Binding-site contacts:
Ligand atom CG contacts residue PHE1 of chain 1.S at 4.1 Å (hydrophobic).
Ligand atom C contacts residue ARG123 of chain 1.D at 3.9 Å.
Ligand atom C contacts residue TYR108 of chain 1.D at 3.7 Å (hydrophobic).
Ligand atom O contacts residue PHE1 of chain 1.S at 2.2 Å (h-bond).
Ligand atom CB contacts residue SO41 of chain 1.Q at 4.3 Å.
Ligand atom N contacts residue SO41 of chain 1.Q at 4.4 Å.
Ligand atom N contacts residue TYR108 of chain 1.D at 3.4 Å (h-bond).
Ligand atom CA contacts residue PHE1 of chain 1.S at 2.4 Å (hydrophobic).
Ligand atom CA contacts residue SO41 of chain 1.Q at 3.5 Å.
Ligand atom OD2 contacts residue ARG123 of chain 1.D at 4.3 Å.
Ligand atom O contacts residue TYR108 of chain 1.D at 3.3 Å (h-bond).
Ligand atom OD1 contacts residue GLU117 of chain 1.D at 4.5 Å.
Ligand atom O contacts residue ARG123 of chain 1.D at 2.7 Å (salt-bridge).
Ligand atom C contacts residue SO41 of chain 1.Q at 3.7 Å.
Ligand atom CA contacts residue TYR108 of chain 1.D at 4.2 Å (hydrophobic).
Ligand atom OD2 contacts residue PHE1 of chain 1.S at 4.1 Å.
Ligand atom N contacts residue GLU117 of chain 1.D at 3.2 Å (salt-bridge).
Ligand atom C contacts residue PHE1 of chain 1.S at 1.3 Å (hydrophobic).
Ligand atom CB contacts residue PHE1 of chain 1.S at 3.4 Å (hydrophobic).
Ligand atom N contacts residue PHE1 of chain 1.S at 3.5 Å (h-bond).
Ligand atom OD1 contacts residue ARG123 of chain 1.D at 4.5 Å.

A small-molecule ligand and the protein it binds are described below.
Small molecule (SMILES): N[C@@H](CC(=O)O)C(=O)O

Sequence of chain 1.D:
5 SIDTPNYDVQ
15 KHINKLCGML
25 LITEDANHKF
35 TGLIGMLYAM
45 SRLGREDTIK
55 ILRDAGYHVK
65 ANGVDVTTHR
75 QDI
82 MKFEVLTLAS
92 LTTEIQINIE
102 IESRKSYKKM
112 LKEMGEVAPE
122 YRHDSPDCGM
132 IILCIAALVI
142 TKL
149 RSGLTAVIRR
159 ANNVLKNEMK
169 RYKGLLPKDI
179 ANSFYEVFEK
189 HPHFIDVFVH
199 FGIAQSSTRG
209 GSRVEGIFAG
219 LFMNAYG